Sequence of chain 1.B:
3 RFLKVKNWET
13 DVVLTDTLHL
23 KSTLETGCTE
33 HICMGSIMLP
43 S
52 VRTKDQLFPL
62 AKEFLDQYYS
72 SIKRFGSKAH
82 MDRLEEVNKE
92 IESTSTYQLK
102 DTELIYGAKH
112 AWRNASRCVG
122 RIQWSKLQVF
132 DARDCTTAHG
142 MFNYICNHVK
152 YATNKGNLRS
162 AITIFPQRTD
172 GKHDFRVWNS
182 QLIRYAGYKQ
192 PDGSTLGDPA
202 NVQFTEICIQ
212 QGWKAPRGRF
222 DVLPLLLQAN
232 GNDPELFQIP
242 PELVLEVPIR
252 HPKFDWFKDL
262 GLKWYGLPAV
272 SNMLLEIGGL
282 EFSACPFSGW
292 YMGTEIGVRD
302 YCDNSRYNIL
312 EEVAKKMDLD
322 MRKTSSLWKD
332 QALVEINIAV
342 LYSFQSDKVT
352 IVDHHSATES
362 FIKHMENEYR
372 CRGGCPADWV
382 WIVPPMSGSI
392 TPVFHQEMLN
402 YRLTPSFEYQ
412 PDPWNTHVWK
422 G

Binding-site contacts:
Ligand atom C05 contacts residue VAL271 of chain 1.B at 3.8 Å (hydrophobic).
Ligand atom C03 contacts residue HEM1 of chain 1.L at 3.4 Å.
Ligand atom N02 contacts residue HEM1 of chain 1.L at 3.4 Å.
Ligand atom N02 contacts residue TYR292 of chain 1.B at 3.7 Å.
Ligand atom N22 contacts residue VAL271 of chain 1.B at 3.5 Å.
Ligand atom C22 contacts residue HEM1 of chain 1.L at 3.7 Å.
Ligand atom C09 contacts residue HEM1 of chain 1.L at 3.7 Å.
Ligand atom C02 contacts residue PRO269 of chain 1.B at 3.8 Å (hydrophobic).
Ligand atom N22 contacts residue MET274 of chain 1.B at 3.5 Å.
Ligand atom C11 contacts residue HEM1 of chain 1.L at 3.4 Å.
Ligand atom N22 contacts residue HEM1 of chain 1.L at 3.6 Å (h-bond).
Ligand atom C27 contacts residue SER181 of chain 1.B at 3.3 Å.
Ligand atom C27 contacts residue ARG185 of chain 1.B at 3.3 Å.
Ligand atom N21 contacts residue HEM1 of chain 1.L at 2.8 Å (h-bond).
Ligand atom C03 contacts residue PRO269 of chain 1.B at 3.8 Å (hydrophobic).
Ligand atom C07 contacts residue SER289 of chain 1.B at 3.9 Å.
Ligand atom C12 contacts residue HEM1 of chain 1.L at 3.6 Å.
Ligand atom N01 contacts residue GLU296 of chain 1.B at 2.7 Å (salt-bridge).
Ligand atom C26 contacts residue HEM1 of chain 1.L at 3.7 Å.
Ligand atom C02 contacts residue GLU296 of chain 1.B at 3.5 Å.
Ligand atom C27 contacts residue GLN182 of chain 1.B at 3.5 Å.
Ligand atom C02 contacts residue HEM1 of chain 1.L at 3.6 Å.
Ligand atom C11 contacts residue TRP382 of chain 1.B at 3.8 Å (hydrophobic).
Ligand atom N01 contacts residue PRO269 of chain 1.B at 3.9 Å.
Ligand atom C07 contacts residue HEM1 of chain 1.L at 3.4 Å.
Ligand atom N02 contacts residue PRO269 of chain 1.B at 3.9 Å.
Ligand atom C07 contacts residue GLY290 of chain 1.B at 3.6 Å.
Ligand atom C10 contacts residue HEM1 of chain 1.L at 3.9 Å.
Ligand atom C02 contacts residue TRP291 of chain 1.B at 3.7 Å (hydrophobic).
Ligand atom C22 contacts residue ASN273 of chain 1.B at 3.5 Å.
Ligand atom C23 contacts residue ASN273 of chain 1.B at 3.4 Å.
Ligand atom C03 contacts residue TRP291 of chain 1.B at 3.9 Å (hydrophobic).
Ligand atom N22 contacts residue ASN273 of chain 1.B at 2.8 Å (h-bond).
Ligand atom N02 contacts residue TRP291 of chain 1.B at 2.7 Å (h-bond).
Ligand atom C08 contacts residue GLU296 of chain 1.B at 3.4 Å.
Ligand atom C06 contacts residue GLU296 of chain 1.B at 3.4 Å.
Ligand atom N02 contacts residue GLU296 of chain 1.B at 2.6 Å (salt-bridge).
Ligand atom C07 contacts residue PHE288 of chain 1.B at 3.7 Å (hydrophobic).
Ligand atom C09 contacts residue VAL271 of chain 1.B at 3.8 Å (hydrophobic).
Ligand atom C25 contacts residue ARG300 of chain 1.B at 3.9 Å.

The protein below binds the small molecule below.
Small molecule (SMILES): Cc1cc(N)nc(CCCCCc2cc(C)cc(N)n2)c1